Binding-site contacts:
Ligand atom C6 contacts residue GLU14 of chain 2.J at 3.6 Å.
Ligand atom C7 contacts residue GLU166 of chain 1.K at 3.0 Å.
Ligand atom N4 contacts residue MN1 of chain 1.QA at 2.3 Å.
Ligand atom O13 contacts residue GLU14 of chain 2.J at 3.0 Å (salt-bridge).
Ligand atom C7 contacts residue MN1 of chain 1.PA at 3.3 Å.
Ligand atom C3 contacts residue ARG114 of chain 1.D at 3.8 Å.
Ligand atom P9 contacts residue ARG114 of chain 1.D at 3.8 Å.
Ligand atom C8 contacts residue GLU14 of chain 2.J at 3.7 Å.
Ligand atom N4 contacts residue HIS66 of chain 2.J at 3.0 Å (h-bond).
Ligand atom O11 contacts residue ARG92 of chain 1.D at 2.9 Å (salt-bridge).
Ligand atom O13 contacts residue MN1 of chain 1.PA at 2.2 Å.
Ligand atom C5 contacts residue HIS162 of chain 1.K at 3.3 Å.
Ligand atom C5 contacts residue HIS66 of chain 2.J at 3.2 Å.
Ligand atom O10 contacts residue ARG114 of chain 1.D at 2.8 Å (salt-bridge).
Ligand atom O11 contacts residue ARG114 of chain 1.D at 3.0 Å (salt-bridge).
Ligand atom N1 contacts residue GLU166 of chain 1.K at 3.2 Å (salt-bridge).
Ligand atom P9 contacts residue ARG92 of chain 1.D at 3.8 Å.
Ligand atom N1 contacts residue HIS67 of chain 2.J at 3.1 Å (h-bond).
Ligand atom O13 contacts residue GLU166 of chain 1.K at 2.9 Å (salt-bridge).
Ligand atom C5 contacts residue MN1 of chain 1.PA at 3.2 Å.
Ligand atom C6 contacts residue MN1 of chain 1.PA at 3.7 Å.
Ligand atom N2 contacts residue MN1 of chain 1.PA at 3.4 Å.
Ligand atom C3 contacts residue GLU70 of chain 2.J at 3.3 Å.
Ligand atom C5 contacts residue MN1 of chain 1.QA at 3.4 Å.
Ligand atom O11 contacts residue LYS170 of chain 1.K at 2.7 Å (salt-bridge).
Ligand atom C3 contacts residue MN1 of chain 1.QA at 3.2 Å.
Ligand atom N1 contacts residue MN1 of chain 1.PA at 2.3 Å.
Ligand atom C8 contacts residue THR192 of chain 1.D at 3.7 Å.
Ligand atom N1 contacts residue HIS162 of chain 1.K at 3.3 Å (h-bond).
Ligand atom O10 contacts residue LYS193 of chain 1.D at 2.6 Å (salt-bridge).
Ligand atom O13 contacts residue HIS67 of chain 2.J at 3.2 Å (h-bond).
Ligand atom O13 contacts residue HIS40 of chain 1.K at 3.1 Å (h-bond).
Ligand atom N4 contacts residue GLU70 of chain 2.J at 3.1 Å (salt-bridge).
Ligand atom C7 contacts residue GLU14 of chain 2.J at 3.6 Å.
Ligand atom O12 contacts residue SER191 of chain 1.D at 2.5 Å (h-bond).
Ligand atom C6 contacts residue ARG114 of chain 1.D at 3.8 Å.
Ligand atom O12 contacts residue ARG92 of chain 1.D at 2.8 Å (salt-bridge).
Ligand atom C8 contacts residue GLU166 of chain 1.K at 3.6 Å.
Ligand atom P9 contacts residue SER191 of chain 1.D at 3.7 Å.
Ligand atom N4 contacts residue HIS163 of chain 1.K at 3.4 Å (h-bond).

A protein and the small-molecule ligand that binds it are described below.
Small molecule (SMILES): O=P(O)(O)C[C@H](O)Cn1cncn1

Sequence of chain 2.J:
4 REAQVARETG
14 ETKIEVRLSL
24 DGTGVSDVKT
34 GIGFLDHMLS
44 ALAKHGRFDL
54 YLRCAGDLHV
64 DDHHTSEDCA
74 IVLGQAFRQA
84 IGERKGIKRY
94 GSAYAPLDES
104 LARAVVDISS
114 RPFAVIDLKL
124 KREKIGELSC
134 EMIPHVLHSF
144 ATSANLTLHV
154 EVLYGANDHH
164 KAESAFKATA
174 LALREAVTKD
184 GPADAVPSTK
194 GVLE

Sequence of chain 1.K:
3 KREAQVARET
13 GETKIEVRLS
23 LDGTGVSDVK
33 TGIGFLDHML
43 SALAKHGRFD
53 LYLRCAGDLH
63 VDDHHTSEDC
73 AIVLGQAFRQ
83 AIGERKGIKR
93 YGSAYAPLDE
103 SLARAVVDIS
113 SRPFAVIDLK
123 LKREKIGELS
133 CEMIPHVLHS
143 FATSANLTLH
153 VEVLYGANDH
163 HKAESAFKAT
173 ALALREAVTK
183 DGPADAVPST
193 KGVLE

Sequence of chain 1.D:
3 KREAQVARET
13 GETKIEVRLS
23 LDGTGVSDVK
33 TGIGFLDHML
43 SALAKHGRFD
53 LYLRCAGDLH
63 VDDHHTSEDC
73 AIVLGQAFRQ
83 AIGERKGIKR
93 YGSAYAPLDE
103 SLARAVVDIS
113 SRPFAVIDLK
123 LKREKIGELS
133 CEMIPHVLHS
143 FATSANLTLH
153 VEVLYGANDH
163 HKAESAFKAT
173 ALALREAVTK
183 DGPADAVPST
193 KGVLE